A protein and the small-molecule ligand that binds it are described below.
Small molecule (SMILES): CC(=O)N[C@H]1[C@H](O[C@H]2[C@H](O)[C@@H](NC(C)=O)CO[C@@H]2CO)O[C@H](CO)[C@@H](O)[C@@H]1O

Sequence of chain 1.A:
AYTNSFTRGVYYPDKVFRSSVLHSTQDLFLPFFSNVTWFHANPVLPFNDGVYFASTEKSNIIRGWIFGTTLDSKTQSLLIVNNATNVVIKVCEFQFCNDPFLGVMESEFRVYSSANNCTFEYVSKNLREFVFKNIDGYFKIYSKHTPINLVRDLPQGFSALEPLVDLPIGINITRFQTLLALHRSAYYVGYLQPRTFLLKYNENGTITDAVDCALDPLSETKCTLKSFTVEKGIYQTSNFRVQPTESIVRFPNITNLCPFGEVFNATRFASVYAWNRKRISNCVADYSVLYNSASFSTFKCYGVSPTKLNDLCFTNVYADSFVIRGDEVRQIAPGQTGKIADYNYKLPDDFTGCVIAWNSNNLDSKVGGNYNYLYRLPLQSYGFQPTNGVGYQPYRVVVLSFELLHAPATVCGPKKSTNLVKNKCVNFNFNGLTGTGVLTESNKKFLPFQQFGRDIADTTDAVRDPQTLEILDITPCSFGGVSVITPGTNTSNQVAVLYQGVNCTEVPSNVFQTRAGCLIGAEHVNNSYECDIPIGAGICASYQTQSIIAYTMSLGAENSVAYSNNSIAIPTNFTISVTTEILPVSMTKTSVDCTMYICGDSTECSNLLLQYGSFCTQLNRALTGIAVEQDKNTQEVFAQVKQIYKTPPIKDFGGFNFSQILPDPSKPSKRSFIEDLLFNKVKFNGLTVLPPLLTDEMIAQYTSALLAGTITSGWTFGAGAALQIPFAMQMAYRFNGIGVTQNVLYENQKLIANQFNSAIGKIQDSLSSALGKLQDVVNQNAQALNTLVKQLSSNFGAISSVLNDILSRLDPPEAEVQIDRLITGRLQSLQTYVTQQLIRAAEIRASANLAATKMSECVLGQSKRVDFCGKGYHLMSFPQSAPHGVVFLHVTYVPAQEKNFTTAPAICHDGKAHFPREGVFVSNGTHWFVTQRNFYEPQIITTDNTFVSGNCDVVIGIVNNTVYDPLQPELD

Binding-site contacts:
Ligand atom C3 contacts residue ASN1098 of chain 1.A at 3.8 Å.
Ligand atom C7 contacts residue THR1100 of chain 1.A at 4.3 Å.
Ligand atom C3 contacts residue THR1100 of chain 1.A at 4.4 Å.
Ligand atom C6 contacts residue PHE1103 of chain 1.A at 4.3 Å (hydrophobic).
Ligand atom O4 contacts residue HIS1101 of chain 1.A at 4.4 Å.
Ligand atom C8 contacts residue ASN1098 of chain 1.A at 3.4 Å.
Ligand atom N2 contacts residue ASN1098 of chain 1.A at 2.9 Å (h-bond).
Ligand atom C8 contacts residue THR1100 of chain 1.A at 4.0 Å.
Ligand atom C5 contacts residue ASN1098 of chain 1.A at 3.6 Å.
Ligand atom C5 contacts residue HIS1101 of chain 1.A at 4.3 Å.
Ligand atom O6 contacts residue PHE1103 of chain 1.A at 3.8 Å.
Ligand atom C1 contacts residue HIS1101 of chain 1.A at 4.3 Å.
Ligand atom C1 contacts residue THR1100 of chain 1.A at 4.5 Å.
Ligand atom N2 contacts residue THR1100 of chain 1.A at 3.5 Å (h-bond).
Ligand atom O5 contacts residue ASN1098 of chain 1.A at 2.3 Å (h-bond).
Ligand atom C3 contacts residue HIS1101 of chain 1.A at 4.3 Å.
Ligand atom C4 contacts residue ASN1098 of chain 1.A at 4.2 Å.
Ligand atom O5 contacts residue PHE1103 of chain 1.A at 4.2 Å.
Ligand atom C8 contacts residue HIS1101 of chain 1.A at 4.1 Å.
Ligand atom C1 contacts residue ASN1098 of chain 1.A at 1.4 Å.
Ligand atom C7 contacts residue ASN1098 of chain 1.A at 3.5 Å.
Ligand atom O7 contacts residue ASN1098 of chain 1.A at 3.6 Å (h-bond).
Ligand atom C2 contacts residue THR1100 of chain 1.A at 4.3 Å.
Ligand atom C2 contacts residue ASN1098 of chain 1.A at 2.5 Å.
Ligand atom C5 contacts residue PHE1103 of chain 1.A at 4.5 Å (hydrophobic).